Binding-site contacts:
Ligand atom C4 contacts residue ASN78 of chain 8.E at 4.2 Å.
Ligand atom C6 contacts residue ASN78 of chain 8.E at 4.5 Å.
Ligand atom C5 contacts residue ALA69 of chain 8.E at 4.4 Å (hydrophobic).
Ligand atom C6 contacts residue ALA69 of chain 8.E at 4.1 Å (hydrophobic).
Ligand atom C2 contacts residue ASN78 of chain 8.E at 2.7 Å.
Ligand atom C7 contacts residue ASN78 of chain 8.E at 3.9 Å.
Ligand atom N2 contacts residue ASN78 of chain 8.E at 3.2 Å (h-bond).
Ligand atom C5 contacts residue VAL68 of chain 8.E at 4.4 Å (hydrophobic).
Ligand atom O6 contacts residue ALA69 of chain 8.E at 4.0 Å.
Ligand atom C1 contacts residue ASN78 of chain 8.E at 1.4 Å.
Ligand atom O7 contacts residue ASN78 of chain 8.E at 4.0 Å.
Ligand atom O5 contacts residue ASN78 of chain 8.E at 2.2 Å (h-bond).
Ligand atom C7 contacts residue TYR23 of chain 8.E at 4.0 Å (hydrophobic).
Ligand atom C5 contacts residue SER80 of chain 8.E at 4.0 Å.
Ligand atom O6 contacts residue VAL68 of chain 8.E at 3.8 Å.
Ligand atom C1 contacts residue SER80 of chain 8.E at 3.8 Å.
Ligand atom O5 contacts residue ALA69 of chain 8.E at 3.5 Å.
Ligand atom C6 contacts residue VAL68 of chain 8.E at 3.1 Å (hydrophobic).
Ligand atom C1 contacts residue ALA69 of chain 8.E at 4.3 Å (hydrophobic).
Ligand atom O5 contacts residue SER80 of chain 8.E at 4.1 Å.
Ligand atom C5 contacts residue ASN78 of chain 8.E at 3.5 Å.
Ligand atom C8 contacts residue TYR23 of chain 8.E at 3.3 Å (hydrophobic).
Ligand atom O7 contacts residue TYR23 of chain 8.E at 4.2 Å.
Ligand atom C3 contacts residue ASN78 of chain 8.E at 4.0 Å.

Sequence of chain 8.E:
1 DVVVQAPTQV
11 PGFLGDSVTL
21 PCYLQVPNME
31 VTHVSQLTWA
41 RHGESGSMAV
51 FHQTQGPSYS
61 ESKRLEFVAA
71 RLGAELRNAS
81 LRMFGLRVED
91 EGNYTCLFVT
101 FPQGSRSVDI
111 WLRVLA

This small molecule binds to this protein.
Small molecule (SMILES): CC(=O)N[C@H]1[C@H](O[C@H]2[C@H](O)[C@@H](NC(C)=O)CO[C@@H]2CO)O[C@H](CO)[C@@H](O[C@@H]2O[C@H](CO)[C@@H](O)[C@H](O)[C@@H]2O)[C@@H]1O